Binding-site contacts:
Ligand atom C7 contacts residue ASN130 of chain 1.D at 3.1 Å.
Ligand atom C2 contacts residue TYR147 of chain 1.D at 4.2 Å (hydrophobic).
Ligand atom C8 contacts residue ASN130 of chain 1.D at 4.3 Å.
Ligand atom C5 contacts residue ASN130 of chain 1.D at 3.6 Å.
Ligand atom C8 contacts residue ASP301 of chain 1.D at 3.8 Å.
Ligand atom O5 contacts residue ASN102 of chain 1.D at 4.5 Å.
Ligand atom C2 contacts residue ASN130 of chain 1.D at 2.5 Å.
Ligand atom O5 contacts residue TYR147 of chain 1.D at 4.1 Å.
Ligand atom N2 contacts residue ASN130 of chain 1.D at 2.9 Å (h-bond).
Ligand atom O7 contacts residue ASN130 of chain 1.D at 2.9 Å (h-bond).
Ligand atom N2 contacts residue TYR147 of chain 1.D at 4.1 Å.
Ligand atom C4 contacts residue ASN130 of chain 1.D at 4.2 Å.
Ligand atom C8 contacts residue LEU149 of chain 1.D at 4.3 Å (hydrophobic).
Ligand atom C5 contacts residue TYR147 of chain 1.D at 4.0 Å (hydrophobic).
Ligand atom C3 contacts residue ASN130 of chain 1.D at 3.8 Å.
Ligand atom O5 contacts residue ASN130 of chain 1.D at 2.4 Å (h-bond).
Ligand atom C8 contacts residue ILE302 of chain 1.D at 4.4 Å (hydrophobic).
Ligand atom O7 contacts residue VAL104 of chain 1.D at 4.3 Å.
Ligand atom C3 contacts residue TYR147 of chain 1.D at 3.9 Å (hydrophobic).
Ligand atom O7 contacts residue TYR147 of chain 1.D at 3.7 Å.
Ligand atom C1 contacts residue TYR147 of chain 1.D at 3.7 Å (hydrophobic).
Ligand atom C1 contacts residue ASN130 of chain 1.D at 1.4 Å.
Ligand atom O6 contacts residue TYR147 of chain 1.D at 4.0 Å.

A protein and the small-molecule ligand that binds it are described below.
Small molecule (SMILES): CC(=O)N[C@H]1[C@H](O[C@H]2[C@H](O)[C@@H](NC(C)=O)CO[C@@H]2CO)O[C@H](CO)[C@@H](O[C@@H]2O[C@H](CO[C@H]3O[C@H](CO)[C@@H](O)[C@H](O)[C@@H]3O)[C@@H](O)[C@H](O)[C@@H]2O)[C@@H]1O

Sequence of chain 1.D:
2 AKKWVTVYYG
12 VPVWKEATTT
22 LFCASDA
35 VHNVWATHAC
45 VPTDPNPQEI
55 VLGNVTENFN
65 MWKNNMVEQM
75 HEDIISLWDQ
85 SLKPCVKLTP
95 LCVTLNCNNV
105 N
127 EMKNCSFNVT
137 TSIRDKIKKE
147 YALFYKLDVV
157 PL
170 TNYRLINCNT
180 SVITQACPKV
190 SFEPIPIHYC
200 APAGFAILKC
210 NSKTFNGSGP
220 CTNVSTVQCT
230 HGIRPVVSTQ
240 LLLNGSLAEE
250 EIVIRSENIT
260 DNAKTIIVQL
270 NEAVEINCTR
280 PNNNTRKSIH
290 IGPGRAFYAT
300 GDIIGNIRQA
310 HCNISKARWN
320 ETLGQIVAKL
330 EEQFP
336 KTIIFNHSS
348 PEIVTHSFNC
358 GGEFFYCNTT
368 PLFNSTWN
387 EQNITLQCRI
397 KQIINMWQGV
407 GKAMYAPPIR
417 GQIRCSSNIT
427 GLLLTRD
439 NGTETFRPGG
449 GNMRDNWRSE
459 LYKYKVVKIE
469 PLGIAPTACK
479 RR